Binding-site contacts:
Ligand atom C4 contacts residue ASN241 of chain 1.A at 4.3 Å.
Ligand atom C5 contacts residue ASN241 of chain 1.A at 3.6 Å.
Ligand atom C2 contacts residue ASN241 of chain 1.A at 2.4 Å.
Ligand atom C1 contacts residue ASN241 of chain 1.A at 1.4 Å.
Ligand atom C7 contacts residue ASN241 of chain 1.A at 3.2 Å.
Ligand atom C8 contacts residue ASN241 of chain 1.A at 4.0 Å.
Ligand atom C3 contacts residue TRP384 of chain 1.A at 4.3 Å (hydrophobic).
Ligand atom O3 contacts residue TRP384 of chain 1.A at 4.2 Å.
Ligand atom C6 contacts residue LYS388 of chain 1.A at 4.4 Å.
Ligand atom O5 contacts residue TRP384 of chain 1.A at 3.6 Å.
Ligand atom C1 contacts residue ALA244 of chain 1.A at 4.4 Å (hydrophobic).
Ligand atom C4 contacts residue TRP384 of chain 1.A at 4.1 Å (hydrophobic).
Ligand atom C2 contacts residue TRP384 of chain 1.A at 3.9 Å (hydrophobic).
Ligand atom O7 contacts residue ASN241 of chain 1.A at 3.5 Å (h-bond).
Ligand atom O6 contacts residue LYS388 of chain 1.A at 3.9 Å.
Ligand atom O5 contacts residue ASN241 of chain 1.A at 2.3 Å (h-bond).
Ligand atom O5 contacts residue ALA244 of chain 1.A at 3.8 Å.
Ligand atom O6 contacts residue ALA244 of chain 1.A at 3.5 Å.
Ligand atom C6 contacts residue TRP384 of chain 1.A at 3.5 Å (hydrophobic).
Ligand atom C5 contacts residue TRP384 of chain 1.A at 4.0 Å (hydrophobic).
Ligand atom C6 contacts residue ALA244 of chain 1.A at 4.4 Å (hydrophobic).
Ligand atom N2 contacts residue ASN241 of chain 1.A at 3.0 Å (h-bond).
Ligand atom C1 contacts residue THR243 of chain 1.A at 3.8 Å.
Ligand atom O6 contacts residue TRP384 of chain 1.A at 4.3 Å.
Ligand atom O7 contacts residue TRP384 of chain 1.A at 4.1 Å.
Ligand atom C5 contacts residue THR243 of chain 1.A at 4.1 Å.
Ligand atom C8 contacts residue LYS388 of chain 1.A at 4.3 Å.
Ligand atom C1 contacts residue TRP384 of chain 1.A at 4.1 Å (hydrophobic).
Ligand atom C3 contacts residue ASN241 of chain 1.A at 3.8 Å.
Ligand atom O5 contacts residue THR243 of chain 1.A at 4.1 Å.

Sequence of chain 1.A:
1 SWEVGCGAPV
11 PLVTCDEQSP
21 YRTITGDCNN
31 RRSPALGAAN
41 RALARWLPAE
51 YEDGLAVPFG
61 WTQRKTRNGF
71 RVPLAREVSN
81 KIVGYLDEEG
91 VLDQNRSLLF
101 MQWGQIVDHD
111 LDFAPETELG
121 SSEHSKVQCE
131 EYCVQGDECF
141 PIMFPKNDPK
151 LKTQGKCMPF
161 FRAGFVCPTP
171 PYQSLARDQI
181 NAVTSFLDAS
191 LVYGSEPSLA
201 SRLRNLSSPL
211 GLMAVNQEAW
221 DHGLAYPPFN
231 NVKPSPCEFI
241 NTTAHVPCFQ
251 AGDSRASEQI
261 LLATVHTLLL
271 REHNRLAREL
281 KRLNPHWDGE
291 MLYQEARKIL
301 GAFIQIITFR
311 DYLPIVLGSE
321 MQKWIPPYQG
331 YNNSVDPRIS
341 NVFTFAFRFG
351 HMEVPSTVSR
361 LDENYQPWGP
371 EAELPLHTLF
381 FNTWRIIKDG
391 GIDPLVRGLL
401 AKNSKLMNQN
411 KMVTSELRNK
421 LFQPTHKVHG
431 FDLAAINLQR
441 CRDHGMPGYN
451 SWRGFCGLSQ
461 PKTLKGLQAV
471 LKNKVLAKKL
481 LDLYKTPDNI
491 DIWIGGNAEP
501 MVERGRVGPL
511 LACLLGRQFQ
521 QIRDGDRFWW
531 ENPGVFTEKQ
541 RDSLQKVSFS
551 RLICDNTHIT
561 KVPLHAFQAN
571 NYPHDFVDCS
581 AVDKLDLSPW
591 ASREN

The protein below binds the small molecule below.
Small molecule (SMILES): CC(=O)N[C@H]1[C@H](O[C@H]2[C@H](O)[C@@H](NC(C)=O)CO[C@@H]2CO)O[C@H](CO)[C@@H](O[C@@H]2O[C@H](CO)[C@@H](O)[C@H](O)[C@@H]2O)[C@@H]1O